Sequence of chain 1.B:
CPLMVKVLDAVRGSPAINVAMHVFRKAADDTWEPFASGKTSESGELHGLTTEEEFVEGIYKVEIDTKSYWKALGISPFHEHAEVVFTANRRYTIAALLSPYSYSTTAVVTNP

Sequence of chain 2.B:
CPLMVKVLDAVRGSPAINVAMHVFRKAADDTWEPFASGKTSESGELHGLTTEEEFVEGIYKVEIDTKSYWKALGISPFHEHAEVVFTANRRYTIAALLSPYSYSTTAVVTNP

Binding-site contacts:
Ligand atom O9 contacts residue GEN1 of chain 2.D at 1.2 Å (h-bond).
Ligand atom C2 contacts residue GEN1 of chain 2.D at 0.1 Å.
Ligand atom O6 contacts residue GEN1 of chain 2.D at 0.3 Å.
Ligand atom C10 contacts residue GEN1 of chain 2.D at 0.6 Å.
Ligand atom O4 contacts residue LEU17 of chain 2.B at 2.8 Å.
Ligand atom C7 contacts residue GEN1 of chain 2.D at 0.8 Å.
Ligand atom C8 contacts residue ALA108 of chain 2.B at 3.4 Å (hydrophobic).
Ligand atom C11 contacts residue GEN1 of chain 2.D at 0.5 Å.
Ligand atom C16 contacts residue GEN1 of chain 2.D at 0.3 Å.
Ligand atom O2 contacts residue LYS15 of chain 1.B at 3.0 Å (salt-bridge).
Ligand atom O9 contacts residue ALA108 of chain 2.B at 3.5 Å.
Ligand atom O6 contacts residue ALA108 of chain 1.B at 3.3 Å.
Ligand atom C6 contacts residue LEU17 of chain 2.B at 3.5 Å (hydrophobic).
Ligand atom C6 contacts residue GEN1 of chain 2.D at 0.9 Å.
Ligand atom C3 contacts residue LYS15 of chain 2.B at 3.6 Å.
Ligand atom C1 contacts residue GEN1 of chain 2.D at 0.5 Å.
Ligand atom C13 contacts residue LEU110 of chain 1.B at 3.5 Å (hydrophobic).
Ligand atom C14 contacts residue SER117 of chain 2.B at 3.5 Å.
Ligand atom C14 contacts residue GEN1 of chain 2.D at 0.1 Å.
Ligand atom C14 contacts residue SER117 of chain 1.B at 3.4 Å.
Ligand atom C12 contacts residue GEN1 of chain 2.D at 0.3 Å.
Ligand atom O14 contacts residue GEN1 of chain 2.D at 0.4 Å (h-bond).
Ligand atom C8 contacts residue LEU17 of chain 1.B at 2.8 Å (hydrophobic).
Ligand atom C3 contacts residue GEN1 of chain 2.D at 0.5 Å.
Ligand atom C5 contacts residue GEN1 of chain 2.D at 0.6 Å.
Ligand atom O2 contacts residue GEN1 of chain 2.D at 0.5 Å (h-bond).
Ligand atom C13 contacts residue SER117 of chain 1.B at 3.3 Å.
Ligand atom O4 contacts residue GEN1 of chain 2.D at 1.2 Å (h-bond).
Ligand atom O9 contacts residue LEU17 of chain 1.B at 2.8 Å.
Ligand atom O2 contacts residue LYS15 of chain 2.B at 3.4 Å (salt-bridge).
Ligand atom O6 contacts residue LEU17 of chain 2.B at 2.7 Å.
Ligand atom C8 contacts residue GEN1 of chain 2.D at 0.3 Å.
Ligand atom C15 contacts residue LEU110 of chain 2.B at 3.5 Å (hydrophobic).
Ligand atom C13 contacts residue GEN1 of chain 2.D at 0.1 Å.
Ligand atom C15 contacts residue GEN1 of chain 2.D at 0.1 Å.
Ligand atom O14 contacts residue SER117 of chain 1.B at 2.7 Å (h-bond).
Ligand atom O14 contacts residue SER117 of chain 2.B at 2.9 Å (h-bond).
Ligand atom C15 contacts residue SER117 of chain 2.B at 3.3 Å.
Ligand atom C4 contacts residue GEN1 of chain 2.D at 0.9 Å.
Ligand atom O14 contacts residue LEU110 of chain 2.B at 3.4 Å.

The protein below binds the small molecule below.
Small molecule (SMILES): O=c1c(-c2ccc(O)cc2)coc2cc(O)cc(O)c12